Binding-site contacts:
Ligand atom C22 contacts residue PHE314 of chain 1.L at 3.2 Å (hydrophobic).
Ligand atom C13 contacts residue ZN1 of chain 1.ID at 3.0 Å.
Ligand atom O16 contacts residue ASP375 of chain 1.L at 2.9 Å (salt-bridge).
Ligand atom C27 contacts residue LEU408 of chain 1.L at 3.2 Å (hydrophobic).
Ligand atom C22 contacts residue ALA493 of chain 1.L at 3.3 Å (hydrophobic).
Ligand atom N14 contacts residue ZN1 of chain 1.HD at 2.9 Å.
Ligand atom C23 contacts residue PHE314 of chain 1.L at 3.2 Å (hydrophobic).
Ligand atom C08 contacts residue TYR409 of chain 1.L at 3.6 Å (hydrophobic).
Ligand atom N14 contacts residue LYS290 of chain 1.L at 3.6 Å (salt-bridge).
Ligand atom O16 contacts residue ASP295 of chain 1.L at 3.3 Å (salt-bridge).
Ligand atom F24 contacts residue ALA493 of chain 1.L at 2.7 Å.
Ligand atom N14 contacts residue ASP375 of chain 1.L at 3.5 Å (salt-bridge).
Ligand atom O15 contacts residue ZN1 of chain 1.ID at 2.1 Å.
Ligand atom O15 contacts residue ASP295 of chain 1.L at 2.7 Å (salt-bridge).
Ligand atom F28 contacts residue MET308 of chain 1.L at 3.0 Å.
Ligand atom C31 contacts residue LEU403 of chain 1.L at 3.7 Å (hydrophobic).
Ligand atom F24 contacts residue PHE314 of chain 1.L at 2.4 Å.
Ligand atom C29 contacts residue MET308 of chain 1.L at 3.3 Å (hydrophobic).
Ligand atom O15 contacts residue ASP375 of chain 1.L at 3.2 Å (salt-bridge).
Ligand atom N14 contacts residue LEU403 of chain 1.L at 3.4 Å (h-bond).
Ligand atom C20 contacts residue GLY405 of chain 1.L at 3.6 Å.
Ligand atom C29 contacts residue LEU408 of chain 1.L at 3.5 Å (hydrophobic).
Ligand atom C25 contacts residue ALA493 of chain 1.L at 3.5 Å (hydrophobic).
Ligand atom F28 contacts residue LEU408 of chain 1.L at 3.1 Å.
Ligand atom C23 contacts residue ALA493 of chain 1.L at 2.9 Å (hydrophobic).
Ligand atom O16 contacts residue LYS302 of chain 1.L at 2.7 Å (salt-bridge).
Ligand atom O01 contacts residue GLY405 of chain 1.L at 3.0 Å (h-bond).
Ligand atom N14 contacts residue ZN1 of chain 1.ID at 2.9 Å.
Ligand atom O15 contacts residue ZN1 of chain 1.HD at 1.9 Å.
Ligand atom O01 contacts residue THR404 of chain 1.L at 3.6 Å.
Ligand atom O15 contacts residue GLU377 of chain 1.L at 2.8 Å (salt-bridge).
Ligand atom O16 contacts residue ZN1 of chain 1.ID at 2.3 Å.
Ligand atom C31 contacts residue GLY405 of chain 1.L at 3.3 Å.
Ligand atom F26 contacts residue PHE499 of chain 1.L at 2.5 Å.
Ligand atom C13 contacts residue ASP375 of chain 1.L at 3.4 Å.
Ligand atom C17 contacts residue GLY405 of chain 1.L at 3.5 Å.
Ligand atom C27 contacts residue MET308 of chain 1.L at 3.1 Å (hydrophobic).
Ligand atom O15 contacts residue LYS290 of chain 1.L at 3.2 Å (salt-bridge).
Ligand atom C25 contacts residue PHE499 of chain 1.L at 3.6 Å (hydrophobic).
Ligand atom C30 contacts residue GLY405 of chain 1.L at 3.5 Å.

Sequence of chain 1.G:
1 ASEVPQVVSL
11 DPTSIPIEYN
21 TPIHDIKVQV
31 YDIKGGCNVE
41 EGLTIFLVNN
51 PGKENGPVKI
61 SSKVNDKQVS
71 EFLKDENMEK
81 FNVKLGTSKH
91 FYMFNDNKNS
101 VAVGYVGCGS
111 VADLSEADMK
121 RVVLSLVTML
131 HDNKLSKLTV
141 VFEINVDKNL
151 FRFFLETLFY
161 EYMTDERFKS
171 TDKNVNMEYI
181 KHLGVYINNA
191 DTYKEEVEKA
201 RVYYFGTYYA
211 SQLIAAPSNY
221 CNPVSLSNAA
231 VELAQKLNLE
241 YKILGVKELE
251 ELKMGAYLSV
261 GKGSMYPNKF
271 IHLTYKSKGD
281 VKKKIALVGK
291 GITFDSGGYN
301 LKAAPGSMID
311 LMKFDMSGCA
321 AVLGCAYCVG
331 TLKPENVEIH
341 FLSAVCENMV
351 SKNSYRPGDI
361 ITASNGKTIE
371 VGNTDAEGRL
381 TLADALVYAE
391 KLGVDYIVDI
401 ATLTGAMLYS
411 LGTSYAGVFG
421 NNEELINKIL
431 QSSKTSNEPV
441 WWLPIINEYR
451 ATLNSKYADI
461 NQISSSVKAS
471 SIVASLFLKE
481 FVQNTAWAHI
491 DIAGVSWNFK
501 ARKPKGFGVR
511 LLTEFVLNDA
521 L

Sequence of chain 1.L:
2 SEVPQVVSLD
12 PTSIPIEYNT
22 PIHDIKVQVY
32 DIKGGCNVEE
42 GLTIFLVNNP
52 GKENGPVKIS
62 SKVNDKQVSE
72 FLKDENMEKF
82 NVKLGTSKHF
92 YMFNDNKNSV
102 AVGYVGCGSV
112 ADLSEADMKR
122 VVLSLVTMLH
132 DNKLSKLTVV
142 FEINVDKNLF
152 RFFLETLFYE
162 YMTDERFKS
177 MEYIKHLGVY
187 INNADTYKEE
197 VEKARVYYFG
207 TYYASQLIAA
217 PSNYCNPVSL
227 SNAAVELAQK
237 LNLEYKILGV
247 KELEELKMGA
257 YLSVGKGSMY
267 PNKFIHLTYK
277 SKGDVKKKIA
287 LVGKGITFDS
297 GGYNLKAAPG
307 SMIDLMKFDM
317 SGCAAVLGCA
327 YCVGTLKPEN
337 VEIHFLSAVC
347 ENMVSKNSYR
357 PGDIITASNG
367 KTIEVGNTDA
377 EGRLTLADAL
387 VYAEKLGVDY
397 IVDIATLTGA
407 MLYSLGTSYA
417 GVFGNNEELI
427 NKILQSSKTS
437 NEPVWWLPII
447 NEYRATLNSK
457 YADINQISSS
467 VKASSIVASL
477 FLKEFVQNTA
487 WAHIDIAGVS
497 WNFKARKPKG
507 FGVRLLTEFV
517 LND

A protein and the small-molecule ligand that binds it are described below.
Small molecule (SMILES): O=C(CNc1ccccc1)N[C@@H](C(=O)NO)c1ccc(-c2cc(F)c(F)c(F)c2)cc1